A small-molecule ligand and the protein it binds are described below.
Small molecule (SMILES): CC(C)(CO[P](=O)(O)O[P](=O)(O)OC[C@H]1O[C@@H](n2cnc3c(N)ncnc32)[C@H](O)[C@@H]1OP(=O)(O)O)[C@@H](O)C(=O)NCCC(=O)NCCNC(=O)Cc1cc(O)cc(O)c1

Sequence of chain 1.E:
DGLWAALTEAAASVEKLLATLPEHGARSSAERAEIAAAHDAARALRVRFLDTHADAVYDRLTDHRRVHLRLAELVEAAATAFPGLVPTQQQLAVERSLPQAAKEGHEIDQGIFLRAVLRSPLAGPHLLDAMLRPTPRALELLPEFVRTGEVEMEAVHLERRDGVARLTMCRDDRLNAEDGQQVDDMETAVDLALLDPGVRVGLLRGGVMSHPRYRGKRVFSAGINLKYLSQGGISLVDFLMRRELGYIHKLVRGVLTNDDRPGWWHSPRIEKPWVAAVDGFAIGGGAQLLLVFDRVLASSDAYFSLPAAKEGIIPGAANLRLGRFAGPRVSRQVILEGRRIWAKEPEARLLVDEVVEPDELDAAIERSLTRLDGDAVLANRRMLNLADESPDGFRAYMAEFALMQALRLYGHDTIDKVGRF

Binding-site contacts:
Ligand atom OAL contacts residue GLU189 of chain 1.E at 3.1 Å (salt-bridge).
Ligand atom O3' contacts residue HIS222 of chain 1.E at 3.5 Å (h-bond).
Ligand atom C2A contacts residue ASN236 of chain 1.E at 3.3 Å.
Ligand atom OAD contacts residue GLY295 of chain 1.E at 3.4 Å.
Ligand atom CAB contacts residue ILE235 of chain 1.E at 3.4 Å (hydrophobic).
Ligand atom O5A contacts residue TYR225 of chain 1.E at 2.3 Å (h-bond).
Ligand atom CAG contacts residue ILE324 of chain 1.E at 3.3 Å (hydrophobic).
Ligand atom C12 contacts residue TYR225 of chain 1.E at 3.4 Å (hydrophobic).
Ligand atom P3' contacts residue HIS222 of chain 1.E at 3.4 Å.
Ligand atom O4A contacts residue ARG224 of chain 1.E at 3.4 Å (salt-bridge).
Ligand atom OAK contacts residue GLN416 of chain 1.E at 2.9 Å (h-bond).
Ligand atom O2' contacts residue LYS238 of chain 1.E at 3.2 Å (salt-bridge).
Ligand atom OAK contacts residue ILE325 of chain 1.E at 2.6 Å (h-bond).
Ligand atom C6A contacts residue ILE235 of chain 1.E at 3.3 Å (hydrophobic).
Ligand atom O9A contacts residue LYS238 of chain 1.E at 2.6 Å (salt-bridge).
Ligand atom C6P contacts residue ALA233 of chain 1.E at 3.5 Å (hydrophobic).
Ligand atom OAD contacts residue ILE235 of chain 1.E at 2.7 Å (h-bond).
Ligand atom N6A contacts residue LEU237 of chain 1.E at 3.5 Å.
Ligand atom N1A contacts residue ILE235 of chain 1.E at 3.4 Å (h-bond).
Ligand atom OAK contacts residue GLY327 of chain 1.E at 2.8 Å (h-bond).
Ligand atom O2A contacts residue HIS222 of chain 1.E at 3.3 Å.
Ligand atom CAG contacts residue ILE325 of chain 1.E at 3.1 Å (hydrophobic).
Ligand atom OAL contacts residue ARG254 of chain 1.E at 3.0 Å (salt-bridge).
Ligand atom OAL contacts residue PHE250 of chain 1.E at 3.4 Å.
Ligand atom OAD contacts residue GLY234 of chain 1.E at 3.2 Å.
Ligand atom O8A contacts residue HIS222 of chain 1.E at 2.6 Å (h-bond).
Ligand atom C5' contacts residue HIS222 of chain 1.E at 3.6 Å.
Ligand atom O2A contacts residue ARG224 of chain 1.E at 3.0 Å (salt-bridge).
Ligand atom OAD contacts residue GLY296 of chain 1.E at 3.0 Å (h-bond).
Ligand atom N4P contacts residue LEU237 of chain 1.E at 3.6 Å.
Ligand atom O5P contacts residue PRO318 of chain 1.E at 3.0 Å.
Ligand atom CAH contacts residue ILE325 of chain 1.E at 3.2 Å (hydrophobic).
Ligand atom N1A contacts residue LEU237 of chain 1.E at 2.9 Å (h-bond).
Ligand atom O7A contacts residue HIS222 of chain 1.E at 3.5 Å (h-bond).
Ligand atom N4P contacts residue ALA233 of chain 1.E at 2.9 Å (h-bond).
Ligand atom N1A contacts residue ASN236 of chain 1.E at 3.1 Å.
Ligand atom C13 contacts residue PHE292 of chain 1.E at 3.5 Å (hydrophobic).
Ligand atom N6A contacts residue ILE235 of chain 1.E at 2.4 Å (h-bond).
Ligand atom CAH contacts residue GLY327 of chain 1.E at 3.5 Å.
Ligand atom N6A contacts residue ALA233 of chain 1.E at 3.5 Å (h-bond).